This protein binds this small molecule.
Small molecule (SMILES): CC(C)C[C@H](NC(=O)[C@H](Cc1ccc(C(F)(F)P(=O)(O)O)cc1)NC(=O)[C@H](CCC(=O)O)NC(=O)[C@H](CC(=O)O)NC(=O)[C@H](C)NC(=O)[C@@H](N)CC(=O)O)C(N)=O

Binding-site contacts:
Ligand atom O contacts residue LYS180 of chain 1.A at 3.6 Å.
Ligand atom CE2 contacts residue ARG116 of chain 1.A at 3.7 Å.
Ligand atom P contacts residue SER226 of chain 1.A at 3.7 Å.
Ligand atom CD2 contacts residue ILE182 of chain 1.A at 3.8 Å (hydrophobic).
Ligand atom C contacts residue LYS180 of chain 1.A at 3.9 Å.
Ligand atom CD1 contacts residue LYS224 of chain 1.A at 3.9 Å.
Ligand atom F2 contacts residue SER226 of chain 1.A at 3.2 Å.
Ligand atom O2P contacts residue SER227 of chain 1.A at 2.9 Å (h-bond).
Ligand atom O3P contacts residue ARG116 of chain 1.A at 3.1 Å (salt-bridge).
Ligand atom CD1 contacts residue TYR221 of chain 1.A at 3.8 Å (hydrophobic).
Ligand atom P contacts residue SER227 of chain 1.A at 4.0 Å.
Ligand atom C contacts residue LYS180 of chain 1.A at 4.0 Å.
Ligand atom CG contacts residue THR181 of chain 1.A at 3.9 Å.
Ligand atom O2P contacts residue SER226 of chain 1.A at 3.8 Å.
Ligand atom CB contacts residue ILE182 of chain 1.A at 4.0 Å (hydrophobic).
Ligand atom OD1 contacts residue ARG175 of chain 1.A at 2.9 Å (salt-bridge).
Ligand atom P contacts residue ARG116 of chain 1.A at 3.7 Å.
Ligand atom CD1 contacts residue THR181 of chain 1.A at 3.9 Å.
Ligand atom O3P contacts residue SER226 of chain 1.A at 2.7 Å (h-bond).
Ligand atom CG contacts residue ARG175 of chain 1.A at 3.6 Å.
Ligand atom CB contacts residue THR181 of chain 1.A at 4.0 Å.
Ligand atom CD2 contacts residue SER183 of chain 1.A at 3.8 Å.
Ligand atom OE1 contacts residue LYS180 of chain 1.A at 2.9 Å (salt-bridge).
Ligand atom OD1 contacts residue THR181 of chain 1.A at 2.7 Å (h-bond).
Ligand atom O contacts residue MET220 of chain 1.A at 3.7 Å.
Ligand atom C contacts residue THR181 of chain 1.A at 4.0 Å.
Ligand atom CD contacts residue LYS180 of chain 1.A at 3.9 Å.
Ligand atom O3P contacts residue SER227 of chain 1.A at 3.9 Å.
Ligand atom CG contacts residue TYR221 of chain 1.A at 3.9 Å (hydrophobic).
Ligand atom F1 contacts residue LYS180 of chain 1.A at 3.4 Å.
Ligand atom O contacts residue THR181 of chain 1.A at 2.8 Å (h-bond).
Ligand atom O contacts residue LYS180 of chain 1.A at 3.2 Å.
Ligand atom O1P contacts residue ARG116 of chain 1.A at 2.8 Å (salt-bridge).
Ligand atom CD1 contacts residue ARG175 of chain 1.A at 3.8 Å.
Ligand atom CB contacts residue TYR221 of chain 1.A at 4.1 Å (hydrophobic).
Ligand atom CD2 contacts residue THR181 of chain 1.A at 4.0 Å.
Ligand atom CD2 contacts residue THR173 of chain 1.A at 4.1 Å.
Ligand atom CA contacts residue LYS180 of chain 1.A at 3.9 Å.
Ligand atom O contacts residue LYS224 of chain 1.A at 3.0 Å (salt-bridge).
Ligand atom OD2 contacts residue ARG175 of chain 1.A at 3.8 Å.

Sequence of chain 1.A:
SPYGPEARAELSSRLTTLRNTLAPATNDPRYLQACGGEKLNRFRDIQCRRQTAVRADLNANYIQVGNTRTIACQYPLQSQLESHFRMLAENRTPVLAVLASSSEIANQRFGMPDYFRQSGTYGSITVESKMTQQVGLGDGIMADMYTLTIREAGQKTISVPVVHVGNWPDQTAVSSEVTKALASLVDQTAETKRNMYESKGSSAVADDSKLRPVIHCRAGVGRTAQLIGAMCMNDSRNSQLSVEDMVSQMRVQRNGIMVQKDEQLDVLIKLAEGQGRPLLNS